Binding-site contacts:
Ligand atom N contacts residue PEG1 of chain 1.P at 3.6 Å.
Ligand atom N contacts residue ARG322 of chain 1.B at 4.0 Å.
Ligand atom O contacts residue PEG1 of chain 1.P at 4.0 Å.
Ligand atom C10 contacts residue ARG322 of chain 1.B at 3.7 Å.
Ligand atom O contacts residue ARG322 of chain 1.B at 4.4 Å.
Ligand atom C1 contacts residue PEG1 of chain 1.P at 3.5 Å.
Ligand atom C10 contacts residue PEG1 of chain 1.P at 3.8 Å.
Ligand atom O1 contacts residue SER318 of chain 1.B at 2.9 Å (h-bond).
Ligand atom C5 contacts residue ARG322 of chain 1.B at 3.9 Å.
Ligand atom N1 contacts residue ARG322 of chain 1.B at 3.6 Å.
Ligand atom C5 contacts residue ARG317 of chain 1.B at 4.1 Å.
Ligand atom C6 contacts residue PEG1 of chain 1.P at 4.0 Å.
Ligand atom C11 contacts residue PEG1 of chain 1.P at 3.7 Å.
Ligand atom C2 contacts residue PEG1 of chain 1.P at 3.5 Å.
Ligand atom C3 contacts residue PEG1 of chain 1.P at 3.6 Å.
Ligand atom O2 contacts residue SER318 of chain 1.B at 2.6 Å (h-bond).
Ligand atom C9 contacts residue PEG1 of chain 1.P at 4.2 Å.
Ligand atom C2 contacts residue ARG322 of chain 1.B at 4.2 Å.
Ligand atom O2 contacts residue ARG317 of chain 1.B at 3.0 Å.
Ligand atom N1 contacts residue PEG1 of chain 1.P at 3.7 Å.
Ligand atom C8 contacts residue ARG322 of chain 1.B at 3.6 Å.
Ligand atom C9 contacts residue ARG322 of chain 1.B at 3.6 Å.
Ligand atom C1 contacts residue ARG322 of chain 1.B at 3.8 Å.
Ligand atom C7 contacts residue ARG322 of chain 1.B at 3.8 Å.
Ligand atom O1 contacts residue ARG322 of chain 1.B at 2.7 Å (salt-bridge).
Ligand atom C5 contacts residue SER318 of chain 1.B at 3.1 Å.
Ligand atom C6 contacts residue ARG322 of chain 1.B at 3.8 Å.
Ligand atom C11 contacts residue ARG322 of chain 1.B at 3.8 Å.

The small molecule below binds the protein below.
Small molecule (SMILES): COc1nc2ccccc2nc1CCC(=O)O

Sequence of chain 1.B:
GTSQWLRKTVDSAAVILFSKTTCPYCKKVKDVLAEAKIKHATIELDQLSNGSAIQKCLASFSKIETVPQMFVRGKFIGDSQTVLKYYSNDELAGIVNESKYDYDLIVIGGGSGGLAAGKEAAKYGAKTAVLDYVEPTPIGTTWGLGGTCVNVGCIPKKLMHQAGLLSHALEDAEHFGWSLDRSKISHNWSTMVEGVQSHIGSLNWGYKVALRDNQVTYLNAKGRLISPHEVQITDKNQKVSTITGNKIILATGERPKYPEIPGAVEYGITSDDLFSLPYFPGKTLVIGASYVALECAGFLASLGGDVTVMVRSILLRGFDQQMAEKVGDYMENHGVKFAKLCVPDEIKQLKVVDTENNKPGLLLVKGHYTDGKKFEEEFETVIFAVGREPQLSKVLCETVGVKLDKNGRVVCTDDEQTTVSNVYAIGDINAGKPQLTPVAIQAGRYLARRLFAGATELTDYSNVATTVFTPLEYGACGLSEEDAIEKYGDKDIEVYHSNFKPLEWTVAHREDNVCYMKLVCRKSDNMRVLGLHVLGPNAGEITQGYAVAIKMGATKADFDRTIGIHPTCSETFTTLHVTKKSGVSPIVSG